Binding-site contacts:
Ligand atom C2 contacts residue LEU328 of chain 2.A at 3.0 Å (hydrophobic).
Ligand atom C4' contacts residue GLN252 of chain 2.A at 3.5 Å.
Ligand atom O4' contacts residue GLN252 of chain 2.A at 3.9 Å.
Ligand atom N1 contacts residue PHE333 of chain 2.A at 3.8 Å.
Ligand atom O4' contacts residue PRO334 of chain 2.A at 4.0 Å.
Ligand atom C2' contacts residue LEU328 of chain 2.A at 3.7 Å (hydrophobic).
Ligand atom C6 contacts residue GLY98 of chain 2.A at 4.1 Å.
Ligand atom O2 contacts residue PRO334 of chain 2.A at 3.8 Å.
Ligand atom C1' contacts residue LEU328 of chain 2.A at 3.9 Å (hydrophobic).
Ligand atom O5' contacts residue GLN252 of chain 2.A at 3.1 Å (h-bond).
Ligand atom O4 contacts residue PRO334 of chain 2.A at 3.7 Å.
Ligand atom C5 contacts residue GLY98 of chain 2.A at 2.9 Å.
Ligand atom C2' contacts residue PHE333 of chain 2.A at 2.9 Å (hydrophobic).
Ligand atom OP2 contacts residue ARG391 of chain 2.A at 3.9 Å.
Ligand atom C5' contacts residue GLN252 of chain 2.A at 3.4 Å.
Ligand atom O4' contacts residue LEU328 of chain 2.A at 3.0 Å.
Ligand atom C3' contacts residue PHE333 of chain 2.A at 3.8 Å (hydrophobic).
Ligand atom C4' contacts residue LEU328 of chain 2.A at 4.1 Å (hydrophobic).
Ligand atom O5' contacts residue LEU328 of chain 2.A at 3.6 Å.
Ligand atom C4 contacts residue GLY98 of chain 2.A at 3.2 Å.
Ligand atom O4 contacts residue ALA259 of chain 2.A at 3.2 Å.
Ligand atom N1 contacts residue LEU328 of chain 2.A at 3.8 Å.
Ligand atom C6 contacts residue PHE333 of chain 2.A at 3.7 Å (hydrophobic).
Ligand atom C7 contacts residue TYR336 of chain 2.A at 3.6 Å (hydrophobic).
Ligand atom C5' contacts residue PHE333 of chain 2.A at 3.2 Å (hydrophobic).
Ligand atom C2 contacts residue PRO334 of chain 2.A at 3.7 Å (hydrophobic).
Ligand atom OP1 contacts residue ARG391 of chain 2.A at 3.8 Å.
Ligand atom OP2 contacts residue GLN252 of chain 2.A at 4.1 Å.
Ligand atom O3' contacts residue PHE333 of chain 2.A at 3.5 Å.
Ligand atom N3 contacts residue LEU328 of chain 2.A at 3.9 Å.
Ligand atom OP1 contacts residue GLN252 of chain 2.A at 3.7 Å.
Ligand atom N3 contacts residue PRO334 of chain 2.A at 3.5 Å.
Ligand atom O4 contacts residue GLY98 of chain 2.A at 2.8 Å (h-bond).
Ligand atom O5' contacts residue PHE333 of chain 2.A at 3.8 Å.
Ligand atom OP2 contacts residue GLU102 of chain 2.A at 3.5 Å (salt-bridge).
Ligand atom OP2 contacts residue PHE333 of chain 2.A at 3.3 Å.
Ligand atom C4 contacts residue PRO334 of chain 2.A at 3.6 Å (hydrophobic).
Ligand atom C1' contacts residue PHE333 of chain 2.A at 3.1 Å (hydrophobic).
Ligand atom P contacts residue PHE333 of chain 2.A at 3.8 Å.
Ligand atom O2 contacts residue LEU328 of chain 2.A at 2.2 Å.

A small-molecule ligand and the protein it binds are described below.
Small molecule (SMILES): Cc1cn([C@H]2C[C@H](O[P](=O)(O)OC[C@H]3O[C@@H](n4cc(C)c(=O)[nH]c4=O)C[C@@H]3O)[C@@H](CO[P](=O)(O)O[C@H]3C[C@H](n4ccc(=O)[nH]c4=O)O[C@@H]3COP(=O)=O)O2)c(=O)[nH]c1=O

Sequence of chain 2.A:
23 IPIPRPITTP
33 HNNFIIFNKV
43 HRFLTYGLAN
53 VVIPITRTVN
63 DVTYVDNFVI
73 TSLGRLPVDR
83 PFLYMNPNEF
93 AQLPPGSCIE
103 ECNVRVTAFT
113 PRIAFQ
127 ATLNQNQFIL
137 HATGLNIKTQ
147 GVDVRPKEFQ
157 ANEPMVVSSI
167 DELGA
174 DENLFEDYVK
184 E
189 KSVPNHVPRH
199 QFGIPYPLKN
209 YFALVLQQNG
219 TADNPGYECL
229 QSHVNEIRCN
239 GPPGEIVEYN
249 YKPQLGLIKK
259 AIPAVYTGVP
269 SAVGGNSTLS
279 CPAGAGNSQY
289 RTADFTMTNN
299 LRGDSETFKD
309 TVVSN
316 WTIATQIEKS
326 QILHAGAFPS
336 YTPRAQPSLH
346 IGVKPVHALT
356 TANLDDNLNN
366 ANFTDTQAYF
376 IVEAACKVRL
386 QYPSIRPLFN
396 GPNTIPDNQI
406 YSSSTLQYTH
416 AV